The protein below binds the small molecule below.
Small molecule (SMILES): NCCCC(=O)O

Binding-site contacts:
Ligand atom CG contacts residue LEU141 of chain 1.A at 4.2 Å (hydrophobic).
Ligand atom CD contacts residue SER182 of chain 1.B at 3.7 Å.
Ligand atom C contacts residue SER153 of chain 1.A at 3.2 Å.
Ligand atom O contacts residue LEU141 of chain 1.A at 3.7 Å.
Ligand atom CD contacts residue GLU181 of chain 1.B at 4.3 Å.
Ligand atom N contacts residue PHE231 of chain 1.B at 3.8 Å.
Ligand atom O contacts residue SER153 of chain 1.A at 3.3 Å (h-bond).
Ligand atom CD contacts residue PHE183 of chain 1.B at 3.5 Å (hydrophobic).
Ligand atom C contacts residue LEU141 of chain 1.A at 4.2 Å (hydrophobic).
Ligand atom OXT contacts residue ARG89 of chain 1.A at 2.9 Å (salt-bridge).
Ligand atom C contacts residue ARG89 of chain 1.A at 3.4 Å.
Ligand atom N contacts residue SER182 of chain 1.B at 3.5 Å (h-bond).
Ligand atom CG contacts residue PHE231 of chain 1.B at 4.3 Å (hydrophobic).
Ligand atom CB contacts residue PHE183 of chain 1.B at 4.2 Å (hydrophobic).
Ligand atom CB contacts residue PHE231 of chain 1.B at 4.2 Å (hydrophobic).
Ligand atom CB contacts residue TYR226 of chain 1.B at 4.0 Å (hydrophobic).
Ligand atom OXT contacts residue SER153 of chain 1.A at 2.8 Å (h-bond).
Ligand atom N contacts residue PHE123 of chain 1.B at 4.1 Å.
Ligand atom N contacts residue TYR226 of chain 1.B at 3.3 Å.
Ligand atom O contacts residue THR228 of chain 1.B at 3.5 Å (h-bond).
Ligand atom OXT contacts residue PHE87 of chain 1.A at 3.7 Å.
Ligand atom O contacts residue ARG89 of chain 1.A at 3.4 Å (salt-bridge).
Ligand atom N contacts residue GLU181 of chain 1.B at 3.0 Å (salt-bridge).
Ligand atom CG contacts residue PHE183 of chain 1.B at 3.7 Å (hydrophobic).
Ligand atom CD contacts residue PHE231 of chain 1.B at 3.7 Å (hydrophobic).
Ligand atom CG contacts residue SER153 of chain 1.A at 4.3 Å.
Ligand atom CD contacts residue TYR226 of chain 1.B at 4.1 Å (hydrophobic).
Ligand atom CB contacts residue PHE87 of chain 1.A at 4.2 Å (hydrophobic).

Sequence of chain 1.B:
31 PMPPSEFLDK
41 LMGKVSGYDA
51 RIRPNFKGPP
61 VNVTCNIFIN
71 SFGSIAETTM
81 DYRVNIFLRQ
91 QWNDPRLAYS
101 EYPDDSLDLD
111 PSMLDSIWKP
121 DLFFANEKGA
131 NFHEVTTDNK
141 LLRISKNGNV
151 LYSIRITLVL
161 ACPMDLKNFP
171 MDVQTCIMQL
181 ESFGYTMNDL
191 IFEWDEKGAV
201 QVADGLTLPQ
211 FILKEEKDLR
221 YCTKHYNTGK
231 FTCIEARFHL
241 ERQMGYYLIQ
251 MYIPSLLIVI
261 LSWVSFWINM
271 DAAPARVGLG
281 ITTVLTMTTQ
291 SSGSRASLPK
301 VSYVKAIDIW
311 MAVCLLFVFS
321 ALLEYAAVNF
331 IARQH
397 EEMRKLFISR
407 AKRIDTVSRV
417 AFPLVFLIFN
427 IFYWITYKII

Sequence of chain 1.A:
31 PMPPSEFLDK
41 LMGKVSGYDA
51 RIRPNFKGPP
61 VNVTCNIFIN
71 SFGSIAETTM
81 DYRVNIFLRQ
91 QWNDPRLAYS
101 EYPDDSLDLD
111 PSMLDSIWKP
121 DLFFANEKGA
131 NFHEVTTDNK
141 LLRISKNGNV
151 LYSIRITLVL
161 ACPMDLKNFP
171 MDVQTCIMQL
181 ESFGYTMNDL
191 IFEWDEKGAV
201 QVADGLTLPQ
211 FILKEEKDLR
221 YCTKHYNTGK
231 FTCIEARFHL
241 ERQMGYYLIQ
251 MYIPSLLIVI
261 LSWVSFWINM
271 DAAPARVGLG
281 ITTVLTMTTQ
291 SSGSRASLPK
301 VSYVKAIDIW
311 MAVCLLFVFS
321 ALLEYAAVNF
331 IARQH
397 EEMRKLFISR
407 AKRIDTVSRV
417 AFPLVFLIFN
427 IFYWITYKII